Sequence of chain 1.E:
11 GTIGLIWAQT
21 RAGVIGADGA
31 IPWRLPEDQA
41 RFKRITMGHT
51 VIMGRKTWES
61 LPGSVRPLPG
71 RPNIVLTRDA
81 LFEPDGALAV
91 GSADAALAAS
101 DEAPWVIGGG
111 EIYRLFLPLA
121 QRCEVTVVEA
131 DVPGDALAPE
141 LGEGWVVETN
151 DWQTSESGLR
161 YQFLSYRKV

Binding-site contacts:
Ligand atom C24 contacts residue LEU68 of chain 1.E at 3.7 Å (hydrophobic).
Ligand atom N4 contacts residue ASP38 of chain 1.E at 2.7 Å (salt-bridge).
Ligand atom O26 contacts residue PHE42 of chain 1.E at 3.2 Å.
Ligand atom C10 contacts residue ASP38 of chain 1.E at 3.8 Å.
Ligand atom O26 contacts residue LYS43 of chain 1.E at 3.7 Å.
Ligand atom N7 contacts residue PHE42 of chain 1.E at 3.6 Å.
Ligand atom N7 contacts residue TYR113 of chain 1.E at 3.1 Å (h-bond).
Ligand atom O25 contacts residue ARG71 of chain 1.E at 2.7 Å (salt-bridge).
Ligand atom C24 contacts residue ARG71 of chain 1.E at 3.3 Å.
Ligand atom N7 contacts residue ILE16 of chain 1.E at 3.0 Å (h-bond).
Ligand atom O26 contacts residue ARG71 of chain 1.E at 2.6 Å (salt-bridge).
Ligand atom O15 contacts residue LEU61 of chain 1.E at 3.9 Å.
Ligand atom N8 contacts residue ASP38 of chain 1.E at 2.9 Å (salt-bridge).
Ligand atom N8 contacts residue ILE16 of chain 1.E at 3.7 Å.
Ligand atom O25 contacts residue LYS43 of chain 1.E at 3.6 Å.
Ligand atom C9 contacts residue ASP38 of chain 1.E at 3.6 Å.
Ligand atom C3 contacts residue ASP38 of chain 1.E at 3.5 Å.
Ligand atom C5 contacts residue ASP38 of chain 1.E at 3.6 Å.
Ligand atom N2 contacts residue PHE42 of chain 1.E at 3.5 Å.
Ligand atom N2 contacts residue ILE16 of chain 1.E at 3.4 Å (h-bond).
Ligand atom N7 contacts residue NAP1 of chain 1.W at 3.7 Å.
Ligand atom C1 contacts residue NAP1 of chain 1.W at 3.5 Å.
Ligand atom C3 contacts residue PHE42 of chain 1.E at 3.9 Å (hydrophobic).
Ligand atom N8 contacts residue TRP17 of chain 1.E at 3.5 Å.
Ligand atom C19 contacts residue GLN39 of chain 1.E at 3.8 Å.
Ligand atom N2 contacts residue NAP1 of chain 1.W at 3.7 Å.
Ligand atom C3 contacts residue TRP17 of chain 1.E at 3.9 Å (hydrophobic).
Ligand atom C6 contacts residue NAP1 of chain 1.W at 3.7 Å.
Ligand atom C1 contacts residue PHE42 of chain 1.E at 3.5 Å (hydrophobic).
Ligand atom O11 contacts residue NAP1 of chain 1.W at 3.5 Å.
Ligand atom C18 contacts residue GLN39 of chain 1.E at 3.4 Å.
Ligand atom C14 contacts residue LEU61 of chain 1.E at 3.5 Å (hydrophobic).
Ligand atom N8 contacts residue ALA18 of chain 1.E at 3.9 Å.
Ligand atom C9 contacts residue ILE31 of chain 1.E at 3.7 Å (hydrophobic).
Ligand atom C22 contacts residue PHE42 of chain 1.E at 3.7 Å (hydrophobic).
Ligand atom N7 contacts residue ILE107 of chain 1.E at 2.9 Å (h-bond).
Ligand atom C1 contacts residue ILE16 of chain 1.E at 3.6 Å (hydrophobic).
Ligand atom N2 contacts residue TRP17 of chain 1.E at 3.4 Å.
Ligand atom C12 contacts residue PHE42 of chain 1.E at 3.5 Å (hydrophobic).
Ligand atom C23 contacts residue LEU68 of chain 1.E at 3.8 Å (hydrophobic).

This protein binds this small molecule.
Small molecule (SMILES): CCc1nc(N)nc(N)c1OCCCOc1ccccc1CCC(=O)O